The small molecule below binds the protein below.
Small molecule (SMILES): CC(=O)N[C@H]1[C@H](O[C@H]2[C@H](O)[C@@H](NC(C)=O)CO[C@@H]2CO)O[C@H](CO)[C@@H](O)[C@@H]1O

Binding-site contacts:
Ligand atom C8 contacts residue CYS1100 of chain 1.A at 3.7 Å (hydrophobic).
Ligand atom C7 contacts residue CYS1056 of chain 1.A at 4.2 Å (hydrophobic).
Ligand atom C3 contacts residue ASN1108 of chain 1.A at 3.8 Å.
Ligand atom C1 contacts residue ASN1108 of chain 1.A at 1.4 Å.
Ligand atom C8 contacts residue ILE1106 of chain 1.A at 4.3 Å (hydrophobic).
Ligand atom C2 contacts residue ASN1108 of chain 1.A at 2.5 Å.
Ligand atom O7 contacts residue ASN1108 of chain 1.A at 3.4 Å (h-bond).
Ligand atom O6 contacts residue ASN1108 of chain 1.A at 3.5 Å (h-bond).
Ligand atom C7 contacts residue ASN1108 of chain 1.A at 3.3 Å.
Ligand atom C8 contacts residue ASN1108 of chain 1.A at 4.3 Å.
Ligand atom N2 contacts residue ASN1108 of chain 1.A at 2.9 Å (h-bond).
Ligand atom C8 contacts residue CYS1056 of chain 1.A at 3.6 Å (hydrophobic).
Ligand atom C5 contacts residue ASN1108 of chain 1.A at 3.6 Å.
Ligand atom O5 contacts residue ASN1108 of chain 1.A at 2.4 Å (h-bond).
Ligand atom C4 contacts residue ASN1108 of chain 1.A at 4.3 Å.

Sequence of chain 1.A:
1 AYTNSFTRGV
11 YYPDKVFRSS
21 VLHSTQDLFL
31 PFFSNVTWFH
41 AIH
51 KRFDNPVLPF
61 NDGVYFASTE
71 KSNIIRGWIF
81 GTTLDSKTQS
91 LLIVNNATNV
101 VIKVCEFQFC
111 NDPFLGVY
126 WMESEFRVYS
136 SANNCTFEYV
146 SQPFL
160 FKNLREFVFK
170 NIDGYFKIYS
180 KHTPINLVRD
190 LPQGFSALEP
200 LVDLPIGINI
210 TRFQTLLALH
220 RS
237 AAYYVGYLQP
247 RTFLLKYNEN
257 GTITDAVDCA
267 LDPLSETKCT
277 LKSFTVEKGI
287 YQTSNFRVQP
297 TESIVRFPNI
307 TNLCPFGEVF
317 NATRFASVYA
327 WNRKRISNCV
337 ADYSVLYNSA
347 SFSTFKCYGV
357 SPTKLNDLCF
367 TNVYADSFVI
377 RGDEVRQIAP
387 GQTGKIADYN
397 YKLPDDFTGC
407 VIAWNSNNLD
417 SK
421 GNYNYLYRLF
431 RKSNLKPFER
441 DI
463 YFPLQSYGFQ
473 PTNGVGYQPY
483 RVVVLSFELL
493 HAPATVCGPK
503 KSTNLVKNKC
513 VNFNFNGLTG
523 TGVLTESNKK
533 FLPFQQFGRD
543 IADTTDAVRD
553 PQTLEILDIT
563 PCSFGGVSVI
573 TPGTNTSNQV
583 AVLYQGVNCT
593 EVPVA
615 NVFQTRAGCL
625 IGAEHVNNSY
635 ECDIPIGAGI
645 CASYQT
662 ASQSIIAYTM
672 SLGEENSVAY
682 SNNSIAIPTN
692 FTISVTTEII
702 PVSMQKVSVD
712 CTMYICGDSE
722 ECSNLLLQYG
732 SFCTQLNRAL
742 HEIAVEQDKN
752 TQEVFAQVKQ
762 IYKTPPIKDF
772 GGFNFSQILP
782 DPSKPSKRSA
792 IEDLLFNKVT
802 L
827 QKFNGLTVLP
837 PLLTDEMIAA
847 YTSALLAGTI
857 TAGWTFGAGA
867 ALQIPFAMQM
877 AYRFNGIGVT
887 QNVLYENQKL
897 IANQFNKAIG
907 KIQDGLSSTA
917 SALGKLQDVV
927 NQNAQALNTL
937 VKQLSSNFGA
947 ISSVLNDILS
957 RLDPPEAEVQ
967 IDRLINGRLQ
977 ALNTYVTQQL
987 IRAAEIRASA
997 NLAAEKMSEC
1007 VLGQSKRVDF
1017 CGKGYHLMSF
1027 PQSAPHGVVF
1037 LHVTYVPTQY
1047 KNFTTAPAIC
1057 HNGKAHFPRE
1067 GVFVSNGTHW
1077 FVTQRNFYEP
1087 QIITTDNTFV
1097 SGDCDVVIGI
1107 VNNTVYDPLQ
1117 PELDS